Binding-site contacts:
Ligand atom O3B contacts residue MG1 of chain 1.G at 3.4 Å.
Ligand atom O2B contacts residue MG1 of chain 1.G at 2.1 Å.
Ligand atom C1' contacts residue TYR271 of chain 1.D at 3.4 Å (hydrophobic).
Ligand atom PG contacts residue MG1 of chain 1.G at 3.4 Å.
Ligand atom O3G contacts residue SER180 of chain 1.D at 2.5 Å (h-bond).
Ligand atom O1A contacts residue ASP190 of chain 1.D at 3.1 Å (salt-bridge).
Ligand atom O1G contacts residue ASP190 of chain 1.D at 2.7 Å (salt-bridge).
Ligand atom O2B contacts residue SER180 of chain 1.D at 3.2 Å (h-bond).
Ligand atom PA contacts residue MG1 of chain 1.G at 3.2 Å.
Ligand atom O3G contacts residue SER188 of chain 1.D at 3.4 Å.
Ligand atom O1A contacts residue MG1 of chain 1.E at 2.2 Å.
Ligand atom O3B contacts residue SER180 of chain 1.D at 3.5 Å.
Ligand atom C5' contacts residue ASP192 of chain 1.D at 3.5 Å.
Ligand atom N7 contacts residue ASP276 of chain 1.D at 3.4 Å.
Ligand atom C2' contacts residue TYR271 of chain 1.D at 3.3 Å (hydrophobic).
Ligand atom C3A contacts residue MG1 of chain 1.G at 3.4 Å.
Ligand atom O2B contacts residue GLY179 of chain 1.D at 3.3 Å.
Ligand atom O2A contacts residue MG1 of chain 1.E at 3.4 Å.
Ligand atom N2 contacts residue ASN279 of chain 1.D at 3.4 Å.
Ligand atom N2 contacts residue ARG283 of chain 1.D at 3.3 Å (salt-bridge).
Ligand atom PB contacts residue MG1 of chain 1.G at 3.0 Å.
Ligand atom O3' contacts residue ARG183 of chain 1.D at 3.4 Å (salt-bridge).
Ligand atom O3' contacts residue THR273 of chain 1.D at 3.3 Å (h-bond).
Ligand atom PG contacts residue SER180 of chain 1.D at 3.5 Å.
Ligand atom C4' contacts residue PHE272 of chain 1.D at 3.4 Å (hydrophobic).
Ligand atom O2B contacts residue ASP192 of chain 1.D at 2.9 Å (salt-bridge).
Ligand atom C5 contacts residue ASP276 of chain 1.D at 3.4 Å.
Ligand atom N3 contacts residue ASN279 of chain 1.D at 3.1 Å (h-bond).
Ligand atom O3' contacts residue GLY274 of chain 1.D at 3.3 Å.
Ligand atom O1B contacts residue ARG183 of chain 1.D at 3.0 Å (salt-bridge).
Ligand atom O1G contacts residue MG1 of chain 1.G at 2.3 Å.
Ligand atom O3' contacts residue PHE272 of chain 1.D at 3.4 Å (h-bond).
Ligand atom PA contacts residue MG1 of chain 1.E at 3.3 Å.
Ligand atom O3G contacts residue GLY189 of chain 1.D at 2.8 Å (h-bond).
Ligand atom C2' contacts residue ASN279 of chain 1.D at 3.4 Å.
Ligand atom N3 contacts residue TYR271 of chain 1.D at 3.4 Å.
Ligand atom O1A contacts residue ASP192 of chain 1.D at 2.8 Å (salt-bridge).
Ligand atom C2' contacts residue GLY274 of chain 1.D at 3.4 Å.
Ligand atom O1A contacts residue MG1 of chain 1.G at 2.1 Å.
Ligand atom O1G contacts residue GLY189 of chain 1.D at 3.6 Å.

Sequence of chain 1.D:
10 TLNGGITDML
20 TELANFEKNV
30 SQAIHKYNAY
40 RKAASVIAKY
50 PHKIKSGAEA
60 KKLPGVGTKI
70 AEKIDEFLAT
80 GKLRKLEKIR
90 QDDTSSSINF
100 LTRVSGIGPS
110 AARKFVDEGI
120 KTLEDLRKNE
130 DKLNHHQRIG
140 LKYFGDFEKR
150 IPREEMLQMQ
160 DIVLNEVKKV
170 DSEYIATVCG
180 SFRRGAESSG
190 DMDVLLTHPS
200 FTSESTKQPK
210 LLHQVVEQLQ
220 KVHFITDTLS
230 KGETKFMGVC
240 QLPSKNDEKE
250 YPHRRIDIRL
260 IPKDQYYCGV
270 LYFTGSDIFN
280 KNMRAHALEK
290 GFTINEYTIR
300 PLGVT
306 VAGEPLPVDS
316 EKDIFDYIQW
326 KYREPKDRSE

A small-molecule ligand and the protein it binds are described below.
Small molecule (SMILES): Nc1nc2c(ncn2[C@H]2C[C@H](O)[C@@H](CO[P](=O)(O)C[P](=O)(O)OP(=O)(O)O)O2)c(=O)[nH]1